Binding-site contacts:
Ligand atom O3B contacts residue LYS251 of chain 1.B at 3.7 Å.
Ligand atom O2' contacts residue HIS384 of chain 1.B at 3.6 Å.
Ligand atom C2 contacts residue ASP205 of chain 1.B at 3.3 Å.
Ligand atom N7 contacts residue GLY248 of chain 1.B at 3.5 Å (h-bond).
Ligand atom PB contacts residue MG1 of chain 1.M at 3.0 Å.
Ligand atom N6 contacts residue GLY207 of chain 1.B at 2.9 Å (h-bond).
Ligand atom O1B contacts residue THR252 of chain 1.B at 2.8 Å (h-bond).
Ligand atom S1G contacts residue PRO247 of chain 1.B at 3.7 Å.
Ligand atom PG contacts residue MG1 of chain 1.M at 3.5 Å.
Ligand atom C8 contacts residue GLY248 of chain 1.B at 3.3 Å.
Ligand atom O1A contacts residue LEU253 of chain 1.B at 3.1 Å (h-bond).
Ligand atom N1 contacts residue ILE206 of chain 1.B at 3.7 Å.
Ligand atom C6 contacts residue GLY207 of chain 1.B at 3.7 Å.
Ligand atom O2A contacts residue THR249 of chain 1.B at 3.5 Å (h-bond).
Ligand atom S1G contacts residue LYS251 of chain 1.B at 3.6 Å (salt-bridge).
Ligand atom N7 contacts residue THR249 of chain 1.B at 3.3 Å.
Ligand atom O3B contacts residue GLY248 of chain 1.B at 2.7 Å (h-bond).
Ligand atom N3 contacts residue LEU253 of chain 1.B at 3.6 Å.
Ligand atom C1' contacts residue HIS384 of chain 1.B at 3.7 Å.
Ligand atom O1B contacts residue MG1 of chain 1.M at 2.0 Å.
Ligand atom O2G contacts residue GLY248 of chain 1.B at 3.5 Å (h-bond).
Ligand atom S1G contacts residue ASN348 of chain 1.B at 3.1 Å (h-bond).
Ligand atom C8 contacts residue ALA409 of chain 1.B at 3.5 Å (hydrophobic).
Ligand atom O3G contacts residue MG1 of chain 1.M at 2.1 Å.
Ligand atom O2B contacts residue THR249 of chain 1.B at 3.4 Å (h-bond).
Ligand atom C8 contacts residue GLY408 of chain 1.B at 3.4 Å.
Ligand atom O2A contacts residue GLY250 of chain 1.B at 2.7 Å (h-bond).
Ligand atom O2B contacts residue GLY250 of chain 1.B at 2.8 Å (h-bond).
Ligand atom O3A contacts residue MG1 of chain 1.M at 3.2 Å.
Ligand atom O4' contacts residue ALA409 of chain 1.B at 3.3 Å.
Ligand atom N1 contacts residue GLY207 of chain 1.B at 3.1 Å (h-bond).
Ligand atom O2A contacts residue GLY248 of chain 1.B at 3.3 Å.
Ligand atom PG contacts residue GLY248 of chain 1.B at 3.6 Å.
Ligand atom N7 contacts residue GLY408 of chain 1.B at 3.4 Å.
Ligand atom O1A contacts residue THR252 of chain 1.B at 3.5 Å.
Ligand atom N9 contacts residue GLY408 of chain 1.B at 3.6 Å.
Ligand atom N7 contacts residue GLY250 of chain 1.B at 3.3 Å (h-bond).
Ligand atom C8 contacts residue GLY250 of chain 1.B at 3.7 Å.
Ligand atom N3 contacts residue HIS384 of chain 1.B at 3.2 Å (h-bond).
Ligand atom O2B contacts residue LYS251 of chain 1.B at 2.8 Å (salt-bridge).

Sequence of chain 1.A:
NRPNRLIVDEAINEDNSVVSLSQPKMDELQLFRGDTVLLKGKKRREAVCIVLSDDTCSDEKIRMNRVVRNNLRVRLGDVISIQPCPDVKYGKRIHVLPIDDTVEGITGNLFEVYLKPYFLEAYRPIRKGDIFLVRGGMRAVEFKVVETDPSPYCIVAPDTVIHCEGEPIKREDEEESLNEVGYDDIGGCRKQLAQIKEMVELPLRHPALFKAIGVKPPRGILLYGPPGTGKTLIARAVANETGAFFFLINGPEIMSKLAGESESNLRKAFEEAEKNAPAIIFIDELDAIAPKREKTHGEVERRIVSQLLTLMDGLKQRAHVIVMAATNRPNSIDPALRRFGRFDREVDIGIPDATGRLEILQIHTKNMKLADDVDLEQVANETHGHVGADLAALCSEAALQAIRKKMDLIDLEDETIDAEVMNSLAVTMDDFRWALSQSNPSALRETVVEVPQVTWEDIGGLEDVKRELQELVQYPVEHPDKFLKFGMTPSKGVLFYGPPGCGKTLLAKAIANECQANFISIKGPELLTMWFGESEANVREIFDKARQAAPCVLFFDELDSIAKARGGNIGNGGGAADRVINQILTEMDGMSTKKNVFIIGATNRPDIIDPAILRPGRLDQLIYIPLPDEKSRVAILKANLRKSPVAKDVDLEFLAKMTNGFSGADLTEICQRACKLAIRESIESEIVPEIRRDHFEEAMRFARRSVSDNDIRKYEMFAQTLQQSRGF

The protein below binds the small molecule below.
Small molecule (SMILES): Nc1ncnc2c1ncn2[C@@H]1O[C@H](COP(=O)(O)OP(=O)(O)OP(O)(O)=S)[C@@H](O)[C@H]1O

Sequence of chain 1.B:
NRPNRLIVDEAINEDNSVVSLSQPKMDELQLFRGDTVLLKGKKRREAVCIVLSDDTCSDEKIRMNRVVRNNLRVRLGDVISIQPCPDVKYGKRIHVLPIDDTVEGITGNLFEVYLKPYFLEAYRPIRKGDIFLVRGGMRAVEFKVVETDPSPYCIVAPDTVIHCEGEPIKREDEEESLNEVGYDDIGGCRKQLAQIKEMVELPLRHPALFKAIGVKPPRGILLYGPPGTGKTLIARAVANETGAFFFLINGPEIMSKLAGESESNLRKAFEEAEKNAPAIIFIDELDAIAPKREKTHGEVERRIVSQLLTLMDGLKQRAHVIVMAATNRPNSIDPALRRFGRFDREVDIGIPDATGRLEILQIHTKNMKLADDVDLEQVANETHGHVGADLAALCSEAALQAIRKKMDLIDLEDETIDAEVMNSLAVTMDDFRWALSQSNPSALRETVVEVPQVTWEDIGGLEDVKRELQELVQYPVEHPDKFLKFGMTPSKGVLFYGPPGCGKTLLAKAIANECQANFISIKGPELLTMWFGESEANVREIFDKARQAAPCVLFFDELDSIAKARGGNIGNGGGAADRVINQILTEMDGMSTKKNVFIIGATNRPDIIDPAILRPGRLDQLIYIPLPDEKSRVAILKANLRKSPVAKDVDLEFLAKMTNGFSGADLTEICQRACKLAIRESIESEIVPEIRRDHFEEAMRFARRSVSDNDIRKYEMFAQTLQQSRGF